Sequence of chain 1.A:
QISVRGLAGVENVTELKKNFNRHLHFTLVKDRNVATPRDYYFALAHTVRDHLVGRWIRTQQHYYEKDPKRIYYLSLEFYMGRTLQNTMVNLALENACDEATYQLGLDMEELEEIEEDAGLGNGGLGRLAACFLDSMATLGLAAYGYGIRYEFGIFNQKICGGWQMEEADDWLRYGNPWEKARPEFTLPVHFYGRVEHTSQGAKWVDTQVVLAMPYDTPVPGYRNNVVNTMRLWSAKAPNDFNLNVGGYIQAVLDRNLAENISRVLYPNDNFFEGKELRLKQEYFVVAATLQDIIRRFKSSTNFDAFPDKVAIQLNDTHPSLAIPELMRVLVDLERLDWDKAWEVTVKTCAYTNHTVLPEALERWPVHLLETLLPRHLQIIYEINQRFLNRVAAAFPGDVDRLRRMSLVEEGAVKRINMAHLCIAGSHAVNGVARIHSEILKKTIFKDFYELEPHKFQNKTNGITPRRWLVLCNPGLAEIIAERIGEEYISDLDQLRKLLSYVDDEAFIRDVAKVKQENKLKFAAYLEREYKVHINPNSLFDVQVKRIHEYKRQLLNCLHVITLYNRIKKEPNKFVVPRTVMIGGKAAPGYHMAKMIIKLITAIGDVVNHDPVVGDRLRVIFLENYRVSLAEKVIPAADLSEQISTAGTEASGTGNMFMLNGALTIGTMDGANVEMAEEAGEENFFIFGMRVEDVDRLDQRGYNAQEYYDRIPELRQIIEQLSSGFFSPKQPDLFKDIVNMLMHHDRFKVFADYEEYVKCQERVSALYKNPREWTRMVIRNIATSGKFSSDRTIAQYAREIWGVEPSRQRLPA

This protein binds this small molecule.
Small molecule (SMILES): O=C(Nc1cccc2ccccc12)C(=O)N[C@@H]1O[C@H](CO)[C@@H](O)[C@H](O)[C@H]1O

Binding-site contacts:
Ligand atom C11 contacts residue PHE285 of chain 1.A at 3.4 Å (hydrophobic).
Ligand atom C3 contacts residue GLU672 of chain 1.A at 3.3 Å.
Ligand atom O4 contacts residue SER674 of chain 1.A at 3.7 Å.
Ligand atom C3 contacts residue GLY675 of chain 1.A at 3.7 Å.
Ligand atom C2 contacts residue GLU672 of chain 1.A at 3.7 Å.
Ligand atom C2 contacts residue HIS377 of chain 1.A at 3.3 Å.
Ligand atom O2 contacts residue GLU672 of chain 1.A at 3.0 Å (salt-bridge).
Ligand atom C13 contacts residue ASN282 of chain 1.A at 3.4 Å.
Ligand atom C6 contacts residue GLY135 of chain 1.A at 3.7 Å.
Ligand atom O6 contacts residue ASN484 of chain 1.A at 2.8 Å (h-bond).
Ligand atom O3 contacts residue SER674 of chain 1.A at 2.9 Å (h-bond).
Ligand atom C6 contacts residue ASN484 of chain 1.A at 3.3 Å.
Ligand atom C15 contacts residue ASN282 of chain 1.A at 3.5 Å.
Ligand atom O3 contacts residue GLU672 of chain 1.A at 2.7 Å (salt-bridge).
Ligand atom O6 contacts residue HIS377 of chain 1.A at 2.7 Å (h-bond).
Ligand atom O2 contacts residue TYR573 of chain 1.A at 3.0 Å (h-bond).
Ligand atom C10 contacts residue ASN284 of chain 1.A at 3.1 Å.
Ligand atom N1 contacts residue HIS377 of chain 1.A at 3.3 Å (h-bond).
Ligand atom C11 contacts residue ASN284 of chain 1.A at 3.5 Å.
Ligand atom O5 contacts residue HIS377 of chain 1.A at 3.6 Å (h-bond).
Ligand atom C16 contacts residue ASN133 of chain 1.A at 3.6 Å.
Ligand atom C17 contacts residue GLU88 of chain 1.A at 3.7 Å.
Ligand atom C8 contacts residue ASN284 of chain 1.A at 3.5 Å.
Ligand atom C12 contacts residue PHE285 of chain 1.A at 3.5 Å (hydrophobic).
Ligand atom O8 contacts residue THR378 of chain 1.A at 3.5 Å.
Ligand atom O4 contacts residue ASN484 of chain 1.A at 3.5 Å (h-bond).
Ligand atom O4 contacts residue GLY675 of chain 1.A at 2.8 Å (h-bond).
Ligand atom C15 contacts residue GLU88 of chain 1.A at 3.5 Å.
Ligand atom C4 contacts residue GLY675 of chain 1.A at 3.7 Å.
Ligand atom C7 contacts residue ASN284 of chain 1.A at 3.6 Å.
Ligand atom C1 contacts residue HIS377 of chain 1.A at 3.7 Å.
Ligand atom C9 contacts residue ASN284 of chain 1.A at 3.3 Å.
Ligand atom O2 contacts residue ASN284 of chain 1.A at 3.6 Å.
Ligand atom C15 contacts residue ARG292 of chain 1.A at 3.5 Å.
Ligand atom C6 contacts residue HIS377 of chain 1.A at 3.5 Å.
Ligand atom C16 contacts residue GLU88 of chain 1.A at 2.7 Å.
Ligand atom C14 contacts residue ASN282 of chain 1.A at 3.2 Å.
Ligand atom O3 contacts residue ALA673 of chain 1.A at 3.3 Å (h-bond).
Ligand atom N2 contacts residue ASN284 of chain 1.A at 3.7 Å.
Ligand atom O3 contacts residue GLY675 of chain 1.A at 2.9 Å (h-bond).